Binding-site contacts:
Ligand atom N contacts residue ARG35 of chain 30.C at 4.4 Å.
Ligand atom CG1 contacts residue ASP243 of chain 30.C at 3.3 Å.
Ligand atom C contacts residue ASP243 of chain 30.C at 3.5 Å.
Ligand atom C contacts residue ARG36 of chain 30.C at 3.2 Å.
Ligand atom CB contacts residue ASP243 of chain 30.C at 4.2 Å.
Ligand atom CD1 contacts residue ARG29 of chain 30.C at 3.6 Å.
Ligand atom CA contacts residue ARG29 of chain 30.C at 4.2 Å.
Ligand atom CB contacts residue ARG35 of chain 30.C at 3.4 Å.
Ligand atom CG2 contacts residue ARG35 of chain 30.C at 3.9 Å.
Ligand atom OG contacts residue PHE244 of chain 30.C at 3.7 Å.
Ligand atom N contacts residue ASP243 of chain 30.C at 3.8 Å.
Ligand atom C contacts residue ARG35 of chain 30.C at 3.7 Å.
Ligand atom C contacts residue ARG29 of chain 30.C at 3.9 Å.
Ligand atom CD2 contacts residue ARG29 of chain 30.C at 3.8 Å.
Ligand atom N contacts residue ASP243 of chain 30.C at 3.3 Å (salt-bridge).
Ligand atom O contacts residue ARG35 of chain 30.C at 3.3 Å (salt-bridge).
Ligand atom O contacts residue ARG29 of chain 30.C at 3.0 Å (salt-bridge).
Ligand atom O contacts residue ILE25 of chain 30.C at 3.8 Å.
Ligand atom C contacts residue PRO43 of chain 30.C at 4.5 Å (hydrophobic).
Ligand atom CG2 contacts residue PRO43 of chain 30.C at 4.3 Å (hydrophobic).
Ligand atom C contacts residue ASP243 of chain 30.C at 4.4 Å.
Ligand atom CB contacts residue ASP243 of chain 30.C at 3.9 Å.
Ligand atom CB contacts residue ARG35 of chain 30.C at 3.8 Å.
Ligand atom O contacts residue ASP243 of chain 30.C at 4.3 Å.
Ligand atom C contacts residue ARG35 of chain 30.C at 3.5 Å.
Ligand atom O contacts residue ARG36 of chain 30.C at 2.9 Å (salt-bridge).
Ligand atom N contacts residue ASP243 of chain 30.C at 4.5 Å.
Ligand atom CG2 contacts residue GLU245 of chain 30.C at 3.4 Å.
Ligand atom O contacts residue ASP243 of chain 30.C at 4.3 Å.
Ligand atom O contacts residue PRO43 of chain 30.C at 3.7 Å.
Ligand atom CG1 contacts residue ARG35 of chain 30.C at 4.4 Å.
Ligand atom CG2 contacts residue ARG36 of chain 30.C at 3.8 Å.
Ligand atom O contacts residue ARG35 of chain 30.C at 2.9 Å (salt-bridge).
Ligand atom OG contacts residue ARG35 of chain 30.C at 4.2 Å.
Ligand atom N contacts residue ARG35 of chain 30.C at 4.1 Å.
Ligand atom O contacts residue PHE37 of chain 30.C at 3.8 Å.
Ligand atom N contacts residue ARG35 of chain 30.C at 4.1 Å.
Ligand atom O contacts residue ARG29 of chain 30.C at 4.2 Å.
Ligand atom CA contacts residue ASP243 of chain 30.C at 4.2 Å.
Ligand atom CA contacts residue ASP243 of chain 30.C at 3.3 Å.

Sequence of chain 30.C:
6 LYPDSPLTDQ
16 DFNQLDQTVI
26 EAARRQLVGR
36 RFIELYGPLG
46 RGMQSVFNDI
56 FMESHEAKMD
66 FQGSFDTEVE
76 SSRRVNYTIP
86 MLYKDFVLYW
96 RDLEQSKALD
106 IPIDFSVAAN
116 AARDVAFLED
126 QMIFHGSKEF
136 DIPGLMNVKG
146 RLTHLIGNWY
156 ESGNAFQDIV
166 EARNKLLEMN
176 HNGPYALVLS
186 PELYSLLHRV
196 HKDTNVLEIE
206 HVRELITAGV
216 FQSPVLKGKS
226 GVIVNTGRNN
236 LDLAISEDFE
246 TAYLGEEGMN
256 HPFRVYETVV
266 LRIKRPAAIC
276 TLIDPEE

A small-molecule ligand and the protein it binds are described below.
Small molecule (SMILES): CC[C@H](C)[C@H](NC(=O)[C@H](CC(C)C)NC(=O)[C@H](CO)NC(=O)CNC(=O)[C@@H](NC(=O)[C@@H](N)[C@@H](C)O)C(C)C)C(=O)N[C@H](C=O)CCC(N)=O